The small molecule below binds the protein below.
Small molecule (SMILES): OC[C@H]1O[C@@H](O[C@H]2[C@H](O)[C@@H](O)[C@H](O)O[C@@H]2CO)[C@H](O)[C@@H](O)[C@@H]1O

Binding-site contacts:
Ligand atom O2 contacts residue TYR171 of chain 1.D at 4.1 Å.
Ligand atom C2 contacts residue ARG107 of chain 1.D at 3.3 Å.
Ligand atom O2 contacts residue TYR145 of chain 1.D at 2.4 Å (h-bond).
Ligand atom C3 contacts residue ARG107 of chain 1.D at 3.4 Å.
Ligand atom O4 contacts residue TRP366 of chain 1.D at 3.4 Å.
Ligand atom O3 contacts residue ARG107 of chain 1.D at 2.9 Å (salt-bridge).
Ligand atom C6 contacts residue ASP179 of chain 1.D at 3.1 Å.
Ligand atom C1 contacts residue TYR145 of chain 1.D at 3.1 Å (hydrophobic).
Ligand atom C1 contacts residue TRP366 of chain 1.D at 3.9 Å (hydrophobic).
Ligand atom O6 contacts residue ARG107 of chain 1.D at 2.5 Å (salt-bridge).
Ligand atom C5 contacts residue ASP179 of chain 1.D at 3.3 Å.
Ligand atom O2 contacts residue ARG107 of chain 1.D at 3.0 Å.
Ligand atom O2 contacts residue ASP367 of chain 1.D at 3.0 Å (salt-bridge).
Ligand atom O6 contacts residue LEU180 of chain 1.D at 3.9 Å.
Ligand atom O2 contacts residue TRP366 of chain 1.D at 3.5 Å (h-bond).
Ligand atom O4 contacts residue ASP179 of chain 1.D at 4.1 Å.
Ligand atom C2 contacts residue TRP366 of chain 1.D at 3.8 Å (hydrophobic).
Ligand atom O5 contacts residue ARG107 of chain 1.D at 3.0 Å (salt-bridge).
Ligand atom O1 contacts residue TYR171 of chain 1.D at 2.6 Å (h-bond).
Ligand atom O1 contacts residue TYR145 of chain 1.D at 2.3 Å (h-bond).
Ligand atom O5 contacts residue TYR171 of chain 1.D at 4.1 Å.
Ligand atom O2 contacts residue SER364 of chain 1.D at 2.6 Å (h-bond).
Ligand atom C5 contacts residue TRP366 of chain 1.D at 3.6 Å (hydrophobic).
Ligand atom O5 contacts residue TRP366 of chain 1.D at 4.2 Å.
Ligand atom C5 contacts residue ARG107 of chain 1.D at 3.6 Å.
Ligand atom O3 contacts residue TRP366 of chain 1.D at 3.7 Å.
Ligand atom C2 contacts residue TYR145 of chain 1.D at 2.9 Å (hydrophobic).
Ligand atom O1 contacts residue ASP173 of chain 1.D at 3.9 Å.
Ligand atom O6 contacts residue ASP179 of chain 1.D at 2.6 Å (salt-bridge).
Ligand atom C6 contacts residue ARG107 of chain 1.D at 3.0 Å.
Ligand atom C1 contacts residue TYR171 of chain 1.D at 3.6 Å (hydrophobic).
Ligand atom C4 contacts residue TRP366 of chain 1.D at 3.8 Å (hydrophobic).
Ligand atom C4 contacts residue ARG107 of chain 1.D at 3.5 Å.
Ligand atom O6 contacts residue TYR247 of chain 1.D at 3.1 Å (h-bond).
Ligand atom C6 contacts residue TRP366 of chain 1.D at 3.8 Å (hydrophobic).
Ligand atom C6 contacts residue TRP38 of chain 1.D at 3.6 Å (hydrophobic).
Ligand atom O3 contacts residue SER364 of chain 1.D at 4.1 Å.
Ligand atom C2 contacts residue SER364 of chain 1.D at 3.9 Å.
Ligand atom C3 contacts residue TRP366 of chain 1.D at 3.3 Å (hydrophobic).
Ligand atom C2 contacts residue TYR171 of chain 1.D at 3.8 Å (hydrophobic).

Sequence of chain 1.D:
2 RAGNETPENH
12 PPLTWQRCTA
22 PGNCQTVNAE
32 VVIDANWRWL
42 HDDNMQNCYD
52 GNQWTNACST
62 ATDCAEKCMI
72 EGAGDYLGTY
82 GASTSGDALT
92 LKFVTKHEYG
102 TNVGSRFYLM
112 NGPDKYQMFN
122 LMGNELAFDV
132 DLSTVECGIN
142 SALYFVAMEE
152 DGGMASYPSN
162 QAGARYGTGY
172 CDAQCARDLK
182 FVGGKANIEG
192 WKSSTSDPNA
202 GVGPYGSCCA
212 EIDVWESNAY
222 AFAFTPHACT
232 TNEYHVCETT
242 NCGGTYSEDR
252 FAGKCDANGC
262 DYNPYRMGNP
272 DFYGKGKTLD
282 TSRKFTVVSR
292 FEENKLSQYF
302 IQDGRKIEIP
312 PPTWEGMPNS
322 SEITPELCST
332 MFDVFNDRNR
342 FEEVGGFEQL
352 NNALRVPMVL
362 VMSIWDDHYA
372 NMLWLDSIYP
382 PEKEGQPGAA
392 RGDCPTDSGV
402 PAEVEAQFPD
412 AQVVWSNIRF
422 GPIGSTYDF